Sequence of chain 1.A:
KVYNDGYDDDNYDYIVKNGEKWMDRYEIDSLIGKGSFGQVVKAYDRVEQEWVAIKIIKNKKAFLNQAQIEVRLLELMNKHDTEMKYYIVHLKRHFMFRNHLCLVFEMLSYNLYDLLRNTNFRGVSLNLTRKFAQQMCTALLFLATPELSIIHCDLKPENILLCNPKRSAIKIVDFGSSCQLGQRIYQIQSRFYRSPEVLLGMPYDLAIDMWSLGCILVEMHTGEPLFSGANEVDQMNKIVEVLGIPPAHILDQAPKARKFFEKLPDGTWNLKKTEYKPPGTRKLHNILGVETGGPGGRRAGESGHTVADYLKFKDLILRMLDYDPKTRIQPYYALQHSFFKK

A protein and the small-molecule ligand that binds it are described below.
Small molecule (SMILES): CC(=O)Nc1nc2cc(O)ccc2s1

Binding-site contacts:
Ligand atom CAE contacts residue VAL184 of chain 1.A at 4.2 Å (hydrophobic).
Ligand atom CAA contacts residue ASP185 of chain 1.A at 3.5 Å.
Ligand atom CAF contacts residue ALA64 of chain 1.A at 4.3 Å (hydrophobic).
Ligand atom OAC contacts residue LEU172 of chain 1.A at 3.8 Å.
Ligand atom CAJ contacts residue LYS66 of chain 1.A at 3.5 Å.
Ligand atom CAD contacts residue LEU119 of chain 1.A at 4.2 Å (hydrophobic).
Ligand atom CAA contacts residue PHE48 of chain 1.A at 3.4 Å (hydrophobic).
Ligand atom CAE contacts residue VAL100 of chain 1.A at 3.8 Å (hydrophobic).
Ligand atom CAD contacts residue GLU117 of chain 1.A at 3.4 Å.
Ligand atom SAI contacts residue VAL184 of chain 1.A at 4.0 Å.
Ligand atom CAE contacts residue PHE116 of chain 1.A at 3.6 Å (hydrophobic).
Ligand atom NAG contacts residue VAL51 of chain 1.A at 4.2 Å.
Ligand atom CAD contacts residue ALA64 of chain 1.A at 3.5 Å (hydrophobic).
Ligand atom CAD contacts residue VAL100 of chain 1.A at 4.1 Å (hydrophobic).
Ligand atom CAN contacts residue PHE116 of chain 1.A at 4.3 Å (hydrophobic).
Ligand atom CAJ contacts residue ASP185 of chain 1.A at 3.9 Å.
Ligand atom NAH contacts residue VAL51 of chain 1.A at 3.9 Å.
Ligand atom CAE contacts residue GLU117 of chain 1.A at 4.3 Å.
Ligand atom OAC contacts residue LEU119 of chain 1.A at 2.9 Å (h-bond).
Ligand atom CAK contacts residue LEU119 of chain 1.A at 4.0 Å (hydrophobic).
Ligand atom CAK contacts residue GLU117 of chain 1.A at 4.1 Å.
Ligand atom CAN contacts residue VAL184 of chain 1.A at 4.0 Å (hydrophobic).
Ligand atom CAD contacts residue PHE116 of chain 1.A at 3.9 Å (hydrophobic).
Ligand atom SAI contacts residue PHE116 of chain 1.A at 4.3 Å.
Ligand atom CAA contacts residue LYS66 of chain 1.A at 3.7 Å.
Ligand atom CAJ contacts residue PHE48 of chain 1.A at 4.3 Å (hydrophobic).
Ligand atom CAL contacts residue VAL184 of chain 1.A at 4.2 Å (hydrophobic).
Ligand atom CAE contacts residue ALA64 of chain 1.A at 4.1 Å (hydrophobic).
Ligand atom CAF contacts residue LEU172 of chain 1.A at 3.5 Å (hydrophobic).
Ligand atom OAC contacts residue GLU117 of chain 1.A at 4.0 Å.
Ligand atom CAK contacts residue ALA64 of chain 1.A at 3.6 Å (hydrophobic).
Ligand atom CAM contacts residue LEU172 of chain 1.A at 4.1 Å (hydrophobic).
Ligand atom CAM contacts residue VAL51 of chain 1.A at 4.2 Å (hydrophobic).
Ligand atom OAB contacts residue ASP185 of chain 1.A at 3.7 Å.
Ligand atom OAC contacts residue ALA64 of chain 1.A at 3.8 Å.
Ligand atom CAM contacts residue VAL184 of chain 1.A at 4.3 Å (hydrophobic).
Ligand atom CAL contacts residue VAL51 of chain 1.A at 4.0 Å (hydrophobic).
Ligand atom OAC contacts residue MET118 of chain 1.A at 3.9 Å.
Ligand atom CAK contacts residue LEU172 of chain 1.A at 3.8 Å (hydrophobic).
Ligand atom OAB contacts residue LYS66 of chain 1.A at 2.7 Å (salt-bridge).